Binding-site contacts:
Ligand atom C27 contacts residue PHE114 of chain 1.A at 3.6 Å (hydrophobic).
Ligand atom C6 contacts residue ASP123 of chain 1.A at 3.4 Å.
Ligand atom C15 contacts residue LEU170 of chain 1.A at 3.5 Å (hydrophobic).
Ligand atom C10 contacts residue LEU117 of chain 1.A at 3.8 Å (hydrophobic).
Ligand atom C6 contacts residue ASN120 of chain 1.A at 3.7 Å.
Ligand atom C19 contacts residue LEU170 of chain 1.A at 3.5 Å (hydrophobic).
Ligand atom C27 contacts residue LYS64 of chain 1.A at 3.7 Å.
Ligand atom C4 contacts residue ASP123 of chain 1.A at 3.4 Å.
Ligand atom C24 contacts residue VAL49 of chain 1.A at 3.7 Å (hydrophobic).
Ligand atom N14 contacts residue LEU117 of chain 1.A at 3.2 Å (h-bond).
Ligand atom O31 contacts residue ILE41 of chain 1.A at 3.7 Å.
Ligand atom C32 contacts residue SER118 of chain 1.A at 3.8 Å.
Ligand atom N16 contacts residue GLU115 of chain 1.A at 3.8 Å.
Ligand atom N2 contacts residue ASP123 of chain 1.A at 2.7 Å (salt-bridge).
Ligand atom C17 contacts residue GLU115 of chain 1.A at 3.1 Å.
Ligand atom C25 contacts residue VAL182 of chain 1.A at 3.5 Å (hydrophobic).
Ligand atom C9 contacts residue SER118 of chain 1.A at 3.5 Å.
Ligand atom N28 contacts residue LYS64 of chain 1.A at 2.9 Å (salt-bridge).
Ligand atom C10 contacts residue SER118 of chain 1.A at 3.5 Å.
Ligand atom C26 contacts residue VAL182 of chain 1.A at 3.3 Å (hydrophobic).
Ligand atom O31 contacts residue SER118 of chain 1.A at 3.6 Å.
Ligand atom C12 contacts residue ILE41 of chain 1.A at 3.7 Å (hydrophobic).
Ligand atom C3 contacts residue EDO1 of chain 1.O at 3.5 Å.
Ligand atom C17 contacts residue LEU117 of chain 1.A at 3.7 Å (hydrophobic).
Ligand atom N20 contacts residue LEU170 of chain 1.A at 3.5 Å.
Ligand atom C17 contacts residue LEU170 of chain 1.A at 3.7 Å (hydrophobic).
Ligand atom C11 contacts residue ILE41 of chain 1.A at 3.7 Å (hydrophobic).
Ligand atom N16 contacts residue LEU170 of chain 1.A at 3.7 Å.
Ligand atom N16 contacts residue LEU117 of chain 1.A at 2.9 Å (h-bond).
Ligand atom N16 contacts residue MET116 of chain 1.A at 3.8 Å.
Ligand atom N14 contacts residue ILE41 of chain 1.A at 3.7 Å.
Ligand atom C3 contacts residue ASP123 of chain 1.A at 3.6 Å.
Ligand atom C18 contacts residue ALA62 of chain 1.A at 3.7 Å (hydrophobic).
Ligand atom C29 contacts residue ASP183 of chain 1.A at 3.5 Å.
Ligand atom C17 contacts residue ALA62 of chain 1.A at 3.5 Å (hydrophobic).
Ligand atom O31 contacts residue LEU117 of chain 1.A at 3.1 Å (h-bond).
Ligand atom C18 contacts residue LEU170 of chain 1.A at 3.7 Å (hydrophobic).
Ligand atom C7 contacts residue ASP123 of chain 1.A at 3.6 Å.
Ligand atom N28 contacts residue ASP183 of chain 1.A at 3.6 Å.
Ligand atom C1 contacts residue ASP123 of chain 1.A at 3.1 Å.

This small molecule binds to this protein.
Small molecule (SMILES): COc1cc(N2CCN(C)CC2)ccc1Nc1nccc(-c2cn(C)c3cnccc23)n1

Sequence of chain 1.A:
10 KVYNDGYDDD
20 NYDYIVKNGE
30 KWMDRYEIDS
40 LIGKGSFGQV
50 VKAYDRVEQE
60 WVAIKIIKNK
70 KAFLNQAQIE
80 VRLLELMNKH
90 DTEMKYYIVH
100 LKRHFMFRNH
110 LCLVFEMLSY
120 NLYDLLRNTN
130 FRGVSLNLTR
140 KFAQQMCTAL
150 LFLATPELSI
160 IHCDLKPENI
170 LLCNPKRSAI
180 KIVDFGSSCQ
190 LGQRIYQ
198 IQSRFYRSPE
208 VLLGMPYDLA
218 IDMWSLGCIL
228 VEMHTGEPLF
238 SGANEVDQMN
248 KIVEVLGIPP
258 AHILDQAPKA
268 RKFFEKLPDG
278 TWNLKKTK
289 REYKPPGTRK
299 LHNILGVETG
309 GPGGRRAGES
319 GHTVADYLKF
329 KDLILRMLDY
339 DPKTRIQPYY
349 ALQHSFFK